Sequence of chain 1.C:
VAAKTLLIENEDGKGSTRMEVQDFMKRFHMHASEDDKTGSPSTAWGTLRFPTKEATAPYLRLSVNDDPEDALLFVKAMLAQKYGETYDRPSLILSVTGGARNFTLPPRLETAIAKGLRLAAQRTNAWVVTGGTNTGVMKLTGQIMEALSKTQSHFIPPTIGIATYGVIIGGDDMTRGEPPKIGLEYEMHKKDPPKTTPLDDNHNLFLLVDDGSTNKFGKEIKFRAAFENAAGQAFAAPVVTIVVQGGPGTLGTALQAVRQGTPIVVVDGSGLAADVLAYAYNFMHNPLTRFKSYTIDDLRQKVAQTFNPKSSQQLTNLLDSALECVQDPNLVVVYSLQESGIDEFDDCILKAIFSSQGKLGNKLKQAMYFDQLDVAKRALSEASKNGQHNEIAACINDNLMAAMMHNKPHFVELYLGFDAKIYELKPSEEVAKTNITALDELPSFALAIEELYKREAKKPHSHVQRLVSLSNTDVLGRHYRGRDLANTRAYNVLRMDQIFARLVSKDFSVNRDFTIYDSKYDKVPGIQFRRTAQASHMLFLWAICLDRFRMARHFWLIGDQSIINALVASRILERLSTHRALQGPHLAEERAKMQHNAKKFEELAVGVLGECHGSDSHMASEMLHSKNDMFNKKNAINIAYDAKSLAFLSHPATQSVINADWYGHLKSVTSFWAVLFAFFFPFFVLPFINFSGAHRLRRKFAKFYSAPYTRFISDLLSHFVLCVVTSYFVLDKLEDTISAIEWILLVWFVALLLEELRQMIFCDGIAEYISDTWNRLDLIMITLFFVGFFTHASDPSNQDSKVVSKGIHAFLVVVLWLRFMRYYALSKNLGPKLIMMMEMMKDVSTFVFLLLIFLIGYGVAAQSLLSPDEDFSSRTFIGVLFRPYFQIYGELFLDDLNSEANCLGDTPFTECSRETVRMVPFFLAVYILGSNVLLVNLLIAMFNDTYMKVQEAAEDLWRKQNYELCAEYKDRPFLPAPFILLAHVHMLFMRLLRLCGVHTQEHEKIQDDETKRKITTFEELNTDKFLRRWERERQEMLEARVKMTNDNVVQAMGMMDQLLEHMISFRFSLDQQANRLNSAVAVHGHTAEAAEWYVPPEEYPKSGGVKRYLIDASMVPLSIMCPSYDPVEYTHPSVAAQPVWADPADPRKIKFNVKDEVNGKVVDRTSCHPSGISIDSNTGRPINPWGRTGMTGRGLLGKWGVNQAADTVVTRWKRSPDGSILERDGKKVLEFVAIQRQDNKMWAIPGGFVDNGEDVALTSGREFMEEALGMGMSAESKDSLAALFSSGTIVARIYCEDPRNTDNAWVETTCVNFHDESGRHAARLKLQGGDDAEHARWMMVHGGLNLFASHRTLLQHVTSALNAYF

A small-molecule ligand and the protein it binds are described below.
Small molecule (SMILES): CC(C)CCC[C@@H](C)[C@H]1CC[C@H]2[C@@H]3CC=C4C[C@@H](O)CC[C@]4(C)[C@H]3CC[C@]12C

Sequence of chain 1.D:
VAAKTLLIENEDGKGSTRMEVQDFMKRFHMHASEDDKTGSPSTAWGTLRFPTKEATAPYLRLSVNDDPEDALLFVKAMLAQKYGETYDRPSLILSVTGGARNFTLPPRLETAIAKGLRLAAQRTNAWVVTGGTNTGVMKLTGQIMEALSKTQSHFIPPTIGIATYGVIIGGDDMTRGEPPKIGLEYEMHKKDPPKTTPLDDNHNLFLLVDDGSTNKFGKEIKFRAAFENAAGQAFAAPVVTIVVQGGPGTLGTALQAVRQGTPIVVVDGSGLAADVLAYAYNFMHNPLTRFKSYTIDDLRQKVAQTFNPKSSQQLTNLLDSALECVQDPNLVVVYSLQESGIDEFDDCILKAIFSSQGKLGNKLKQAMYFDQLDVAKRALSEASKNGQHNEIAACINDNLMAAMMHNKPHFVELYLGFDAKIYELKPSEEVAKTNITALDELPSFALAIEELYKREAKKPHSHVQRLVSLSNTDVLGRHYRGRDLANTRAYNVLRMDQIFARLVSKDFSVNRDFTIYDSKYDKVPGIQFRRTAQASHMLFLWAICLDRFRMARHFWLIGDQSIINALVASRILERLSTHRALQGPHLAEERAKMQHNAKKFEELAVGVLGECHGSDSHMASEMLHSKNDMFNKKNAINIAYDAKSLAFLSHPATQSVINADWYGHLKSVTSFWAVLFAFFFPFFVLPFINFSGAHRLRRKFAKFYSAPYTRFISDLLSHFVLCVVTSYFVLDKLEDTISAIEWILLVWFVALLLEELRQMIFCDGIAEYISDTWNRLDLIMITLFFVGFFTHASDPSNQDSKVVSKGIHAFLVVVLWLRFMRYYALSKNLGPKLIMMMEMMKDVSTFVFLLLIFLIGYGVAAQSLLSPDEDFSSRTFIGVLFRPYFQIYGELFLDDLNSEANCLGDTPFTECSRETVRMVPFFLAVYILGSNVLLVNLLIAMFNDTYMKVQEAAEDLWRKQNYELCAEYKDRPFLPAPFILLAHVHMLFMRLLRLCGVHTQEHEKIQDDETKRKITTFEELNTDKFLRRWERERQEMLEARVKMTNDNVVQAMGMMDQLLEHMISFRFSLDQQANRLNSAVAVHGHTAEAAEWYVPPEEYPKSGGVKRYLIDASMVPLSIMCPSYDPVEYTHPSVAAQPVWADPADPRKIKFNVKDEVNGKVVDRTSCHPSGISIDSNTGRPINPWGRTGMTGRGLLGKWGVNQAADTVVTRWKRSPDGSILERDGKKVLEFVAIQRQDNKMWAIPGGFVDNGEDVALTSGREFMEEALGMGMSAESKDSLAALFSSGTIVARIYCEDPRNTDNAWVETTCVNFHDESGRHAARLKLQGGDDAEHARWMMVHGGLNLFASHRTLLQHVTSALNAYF

Binding-site contacts:
Ligand atom C3 contacts residue PHE1003 of chain 1.C at 3.8 Å (hydrophobic).
Ligand atom C26 contacts residue LEU949 of chain 1.D at 4.1 Å (hydrophobic).
Ligand atom C27 contacts residue VAL942 of chain 1.D at 3.9 Å (hydrophobic).
Ligand atom C16 contacts residue LEU975 of chain 1.D at 3.7 Å (hydrophobic).
Ligand atom C2 contacts residue ARG1012 of chain 1.C at 4.1 Å.
Ligand atom C19 contacts residue ARG1012 of chain 1.C at 3.4 Å.
Ligand atom C7 contacts residue PHE976 of chain 1.D at 3.6 Å (hydrophobic).
Ligand atom C22 contacts residue TYR979 of chain 1.D at 4.0 Å (hydrophobic).
Ligand atom C25 contacts residue TYR979 of chain 1.D at 3.8 Å (hydrophobic).
Ligand atom C5 contacts residue ILE972 of chain 1.D at 4.2 Å (hydrophobic).
Ligand atom C18 contacts residue ALA1019 of chain 1.C at 4.1 Å (hydrophobic).
Ligand atom C6 contacts residue ILE972 of chain 1.D at 4.0 Å (hydrophobic).
Ligand atom C26 contacts residue VAL942 of chain 1.D at 3.6 Å (hydrophobic).
Ligand atom C26 contacts residue LEU945 of chain 1.D at 3.8 Å (hydrophobic).
Ligand atom O1 contacts residue PHE1003 of chain 1.C at 2.7 Å (h-bond).
Ligand atom C19 contacts residue PRO1015 of chain 1.C at 4.1 Å (hydrophobic).
Ligand atom C24 contacts residue LEU949 of chain 1.D at 3.9 Å (hydrophobic).
Ligand atom C6 contacts residue PRO1015 of chain 1.C at 3.7 Å (hydrophobic).
Ligand atom C25 contacts residue LEU949 of chain 1.D at 4.1 Å (hydrophobic).
Ligand atom C16 contacts residue TYR979 of chain 1.D at 3.9 Å (hydrophobic).
Ligand atom C5 contacts residue PRO1015 of chain 1.C at 3.8 Å (hydrophobic).
Ligand atom C3 contacts residue ILE972 of chain 1.D at 3.9 Å (hydrophobic).
Ligand atom C12 contacts residue LEU975 of chain 1.D at 4.0 Å (hydrophobic).
Ligand atom C3 contacts residue ARG1012 of chain 1.C at 4.1 Å.
Ligand atom C18 contacts residue PHE1016 of chain 1.C at 3.8 Å (hydrophobic).
Ligand atom C4 contacts residue PHE1003 of chain 1.C at 3.6 Å (hydrophobic).
Ligand atom O1 contacts residue ILE972 of chain 1.D at 4.1 Å.
Ligand atom C4 contacts residue ARG1012 of chain 1.C at 3.6 Å.
Ligand atom C4 contacts residue ILE972 of chain 1.D at 4.2 Å (hydrophobic).
Ligand atom C6 contacts residue PHE976 of chain 1.D at 3.8 Å (hydrophobic).
Ligand atom C1 contacts residue CLR1 of chain 1.EA at 3.8 Å.
Ligand atom C24 contacts residue LEU946 of chain 1.D at 4.0 Å (hydrophobic).
Ligand atom C2 contacts residue CLR1 of chain 1.EA at 3.6 Å.
Ligand atom C24 contacts residue TYR979 of chain 1.D at 4.1 Å (hydrophobic).
Ligand atom C15 contacts residue LEU975 of chain 1.D at 3.8 Å (hydrophobic).
Ligand atom C27 contacts residue TYR979 of chain 1.D at 3.9 Å (hydrophobic).
Ligand atom C19 contacts residue PHE1016 of chain 1.C at 3.8 Å (hydrophobic).
Ligand atom C4 contacts residue PRO1015 of chain 1.C at 4.0 Å (hydrophobic).
Ligand atom C26 contacts residue LEU946 of chain 1.D at 3.8 Å (hydrophobic).
Ligand atom O1 contacts residue ARG1012 of chain 1.C at 2.9 Å (salt-bridge).